Sequence of chain 1.A:
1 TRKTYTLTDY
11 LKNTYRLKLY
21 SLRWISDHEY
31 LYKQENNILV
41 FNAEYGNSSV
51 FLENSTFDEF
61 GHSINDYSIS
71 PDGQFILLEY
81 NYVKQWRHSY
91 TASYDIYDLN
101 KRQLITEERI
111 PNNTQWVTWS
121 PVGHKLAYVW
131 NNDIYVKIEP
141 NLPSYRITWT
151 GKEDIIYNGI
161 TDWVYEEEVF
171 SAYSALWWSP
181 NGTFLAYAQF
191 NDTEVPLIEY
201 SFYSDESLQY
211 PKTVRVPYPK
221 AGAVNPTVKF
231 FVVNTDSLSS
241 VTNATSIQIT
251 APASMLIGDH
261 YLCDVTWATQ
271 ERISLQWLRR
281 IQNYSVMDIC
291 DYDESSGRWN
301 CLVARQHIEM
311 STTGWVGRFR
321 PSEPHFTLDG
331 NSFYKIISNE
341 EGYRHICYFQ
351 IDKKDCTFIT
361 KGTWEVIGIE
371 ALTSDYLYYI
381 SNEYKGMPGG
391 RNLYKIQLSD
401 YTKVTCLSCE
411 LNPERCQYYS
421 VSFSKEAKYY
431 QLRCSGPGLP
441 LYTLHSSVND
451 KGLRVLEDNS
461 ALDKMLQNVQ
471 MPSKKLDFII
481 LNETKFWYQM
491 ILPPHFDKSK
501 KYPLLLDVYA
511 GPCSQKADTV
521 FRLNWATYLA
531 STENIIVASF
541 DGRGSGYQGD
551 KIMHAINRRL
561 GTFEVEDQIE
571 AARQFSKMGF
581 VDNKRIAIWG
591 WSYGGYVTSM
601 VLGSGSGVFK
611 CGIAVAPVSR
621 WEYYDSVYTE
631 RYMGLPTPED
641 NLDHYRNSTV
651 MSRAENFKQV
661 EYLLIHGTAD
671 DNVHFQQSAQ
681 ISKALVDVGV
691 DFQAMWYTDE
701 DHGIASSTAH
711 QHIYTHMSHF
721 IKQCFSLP

This protein binds this small molecule.
Small molecule (SMILES): CC(=O)N[C@H]1[C@H](O[C@H]2[C@H](O)[C@@H](NC(C)=O)CO[C@@H]2CO)O[C@H](CO)[C@@H](O)[C@@H]1O

Binding-site contacts:
Ligand atom C8 contacts residue ARG109 of chain 1.A at 3.8 Å.
Ligand atom C3 contacts residue ASN112 of chain 1.A at 3.8 Å.
Ligand atom C5 contacts residue ASN112 of chain 1.A at 3.6 Å.
Ligand atom C8 contacts residue ILE110 of chain 1.A at 3.4 Å (hydrophobic).
Ligand atom C8 contacts residue ASN112 of chain 1.A at 4.3 Å.
Ligand atom C3 contacts residue ARG109 of chain 1.A at 4.5 Å.
Ligand atom C1 contacts residue ASN112 of chain 1.A at 1.4 Å.
Ligand atom C4 contacts residue ASN112 of chain 1.A at 4.2 Å.
Ligand atom N2 contacts residue ARG109 of chain 1.A at 4.5 Å.
Ligand atom C2 contacts residue ASN112 of chain 1.A at 2.5 Å.
Ligand atom O7 contacts residue ASN112 of chain 1.A at 3.9 Å.
Ligand atom C7 contacts residue ASN112 of chain 1.A at 3.7 Å.
Ligand atom N2 contacts residue ASN112 of chain 1.A at 3.0 Å (h-bond).
Ligand atom C7 contacts residue PRO111 of chain 1.A at 4.5 Å (hydrophobic).
Ligand atom O5 contacts residue ASN112 of chain 1.A at 2.3 Å (h-bond).
Ligand atom C8 contacts residue PRO111 of chain 1.A at 3.9 Å (hydrophobic).
Ligand atom O3 contacts residue ARG109 of chain 1.A at 4.2 Å.